Sequence of chain 11.B:
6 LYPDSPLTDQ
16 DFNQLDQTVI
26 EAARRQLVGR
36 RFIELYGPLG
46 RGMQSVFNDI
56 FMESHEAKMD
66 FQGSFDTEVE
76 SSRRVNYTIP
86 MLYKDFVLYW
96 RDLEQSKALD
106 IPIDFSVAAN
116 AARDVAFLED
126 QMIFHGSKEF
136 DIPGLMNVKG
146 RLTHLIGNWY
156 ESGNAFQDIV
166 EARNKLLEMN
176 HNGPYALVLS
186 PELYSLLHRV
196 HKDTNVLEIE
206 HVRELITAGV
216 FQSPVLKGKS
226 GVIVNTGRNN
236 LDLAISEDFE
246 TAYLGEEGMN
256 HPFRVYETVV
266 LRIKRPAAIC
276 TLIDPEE

The protein below binds the small molecule below.
Small molecule (SMILES): CC[C@H](C)[C@H](NC(=O)[C@H](CC(C)C)NC(=O)[C@H](CO)NC(=O)CNC(=O)[C@@H](NC(=O)[C@@H](N)[C@@H](C)O)C(C)C)C(=O)N[C@H](C=O)CCC(N)=O

Binding-site contacts:
Ligand atom N contacts residue ARG35 of chain 11.B at 4.0 Å.
Ligand atom O contacts residue GLU39 of chain 11.B at 3.0 Å (salt-bridge).
Ligand atom CG1 contacts residue ASP243 of chain 11.B at 3.2 Å.
Ligand atom C contacts residue ASP243 of chain 11.B at 3.5 Å.
Ligand atom N contacts residue ARG29 of chain 11.B at 4.2 Å.
Ligand atom CG2 contacts residue PRO43 of chain 11.B at 3.8 Å (hydrophobic).
Ligand atom CG contacts residue ARG36 of chain 11.B at 3.8 Å.
Ligand atom O contacts residue ARG35 of chain 11.B at 2.7 Å (salt-bridge).
Ligand atom C contacts residue ASP243 of chain 11.B at 3.8 Å.
Ligand atom CB contacts residue ARG36 of chain 11.B at 3.4 Å.
Ligand atom CG2 contacts residue ARG35 of chain 11.B at 3.4 Å.
Ligand atom NE2 contacts residue GLU39 of chain 11.B at 2.9 Å (salt-bridge).
Ligand atom CD1 contacts residue ARG36 of chain 11.B at 3.6 Å.
Ligand atom O contacts residue ILE25 of chain 11.B at 3.8 Å.
Ligand atom CA contacts residue ARG29 of chain 11.B at 4.1 Å.
Ligand atom CD1 contacts residue ARG29 of chain 11.B at 3.5 Å.
Ligand atom N contacts residue PRO43 of chain 11.B at 4.0 Å.
Ligand atom CA contacts residue ASP243 of chain 11.B at 3.6 Å.
Ligand atom O contacts residue ARG29 of chain 11.B at 3.2 Å (salt-bridge).
Ligand atom OE1 contacts residue ARG36 of chain 11.B at 2.9 Å (salt-bridge).
Ligand atom CD1 contacts residue ARG35 of chain 11.B at 4.0 Å.
Ligand atom CA contacts residue ARG29 of chain 11.B at 3.8 Å.
Ligand atom N contacts residue ASP243 of chain 11.B at 3.2 Å (salt-bridge).
Ligand atom CD contacts residue ARG36 of chain 11.B at 3.7 Å.
Ligand atom O contacts residue ASP243 of chain 11.B at 4.1 Å.
Ligand atom C contacts residue GLU39 of chain 11.B at 3.6 Å.
Ligand atom CD contacts residue GLU39 of chain 11.B at 3.2 Å.
Ligand atom CD2 contacts residue LEU40 of chain 11.B at 4.1 Å (hydrophobic).
Ligand atom C contacts residue ARG29 of chain 11.B at 3.9 Å.
Ligand atom N contacts residue ASP243 of chain 11.B at 2.6 Å (salt-bridge).
Ligand atom O contacts residue PRO43 of chain 11.B at 3.8 Å.
Ligand atom CD1 contacts residue LEU40 of chain 11.B at 3.6 Å (hydrophobic).
Ligand atom CA contacts residue ASP243 of chain 11.B at 3.5 Å.
Ligand atom CG1 contacts residue ARG36 of chain 11.B at 4.0 Å.
Ligand atom O contacts residue ARG35 of chain 11.B at 4.0 Å.
Ligand atom CB contacts residue ASP243 of chain 11.B at 4.0 Å.
Ligand atom CG2 contacts residue ARG36 of chain 11.B at 4.1 Å.
Ligand atom C contacts residue ARG35 of chain 11.B at 3.9 Å.
Ligand atom OE1 contacts residue PHE37 of chain 11.B at 3.7 Å.
Ligand atom OE1 contacts residue GLU39 of chain 11.B at 3.1 Å (salt-bridge).